Binding-site contacts:
Ligand atom C4 contacts residue ASN165 of chain 1.C at 4.2 Å.
Ligand atom C3 contacts residue ASN165 of chain 1.C at 3.8 Å.
Ligand atom C1 contacts residue ASN165 of chain 1.C at 1.4 Å.
Ligand atom O5 contacts residue GLU132 of chain 1.C at 4.0 Å.
Ligand atom C1 contacts residue GLU132 of chain 1.C at 3.7 Å.
Ligand atom O7 contacts residue ASN165 of chain 1.C at 4.0 Å.
Ligand atom C2 contacts residue ASN165 of chain 1.C at 2.5 Å.
Ligand atom O5 contacts residue ASN165 of chain 1.C at 2.3 Å (h-bond).
Ligand atom N2 contacts residue GLU132 of chain 1.C at 4.3 Å.
Ligand atom C7 contacts residue GLU132 of chain 1.C at 4.4 Å.
Ligand atom C2 contacts residue GLU132 of chain 1.C at 3.8 Å.
Ligand atom C8 contacts residue ASN165 of chain 1.C at 3.5 Å.
Ligand atom O7 contacts residue GLU132 of chain 1.C at 4.0 Å.
Ligand atom N2 contacts residue ASN165 of chain 1.C at 3.0 Å (h-bond).
Ligand atom C5 contacts residue ASN165 of chain 1.C at 3.7 Å.
Ligand atom C7 contacts residue ASN165 of chain 1.C at 3.4 Å.

A small-molecule ligand and the protein it binds are described below.
Small molecule (SMILES): CC(=O)N[C@@H]1[C@@H](O)[C@H](O)[C@@H](CO)O[C@H]1O

Sequence of chain 1.C:
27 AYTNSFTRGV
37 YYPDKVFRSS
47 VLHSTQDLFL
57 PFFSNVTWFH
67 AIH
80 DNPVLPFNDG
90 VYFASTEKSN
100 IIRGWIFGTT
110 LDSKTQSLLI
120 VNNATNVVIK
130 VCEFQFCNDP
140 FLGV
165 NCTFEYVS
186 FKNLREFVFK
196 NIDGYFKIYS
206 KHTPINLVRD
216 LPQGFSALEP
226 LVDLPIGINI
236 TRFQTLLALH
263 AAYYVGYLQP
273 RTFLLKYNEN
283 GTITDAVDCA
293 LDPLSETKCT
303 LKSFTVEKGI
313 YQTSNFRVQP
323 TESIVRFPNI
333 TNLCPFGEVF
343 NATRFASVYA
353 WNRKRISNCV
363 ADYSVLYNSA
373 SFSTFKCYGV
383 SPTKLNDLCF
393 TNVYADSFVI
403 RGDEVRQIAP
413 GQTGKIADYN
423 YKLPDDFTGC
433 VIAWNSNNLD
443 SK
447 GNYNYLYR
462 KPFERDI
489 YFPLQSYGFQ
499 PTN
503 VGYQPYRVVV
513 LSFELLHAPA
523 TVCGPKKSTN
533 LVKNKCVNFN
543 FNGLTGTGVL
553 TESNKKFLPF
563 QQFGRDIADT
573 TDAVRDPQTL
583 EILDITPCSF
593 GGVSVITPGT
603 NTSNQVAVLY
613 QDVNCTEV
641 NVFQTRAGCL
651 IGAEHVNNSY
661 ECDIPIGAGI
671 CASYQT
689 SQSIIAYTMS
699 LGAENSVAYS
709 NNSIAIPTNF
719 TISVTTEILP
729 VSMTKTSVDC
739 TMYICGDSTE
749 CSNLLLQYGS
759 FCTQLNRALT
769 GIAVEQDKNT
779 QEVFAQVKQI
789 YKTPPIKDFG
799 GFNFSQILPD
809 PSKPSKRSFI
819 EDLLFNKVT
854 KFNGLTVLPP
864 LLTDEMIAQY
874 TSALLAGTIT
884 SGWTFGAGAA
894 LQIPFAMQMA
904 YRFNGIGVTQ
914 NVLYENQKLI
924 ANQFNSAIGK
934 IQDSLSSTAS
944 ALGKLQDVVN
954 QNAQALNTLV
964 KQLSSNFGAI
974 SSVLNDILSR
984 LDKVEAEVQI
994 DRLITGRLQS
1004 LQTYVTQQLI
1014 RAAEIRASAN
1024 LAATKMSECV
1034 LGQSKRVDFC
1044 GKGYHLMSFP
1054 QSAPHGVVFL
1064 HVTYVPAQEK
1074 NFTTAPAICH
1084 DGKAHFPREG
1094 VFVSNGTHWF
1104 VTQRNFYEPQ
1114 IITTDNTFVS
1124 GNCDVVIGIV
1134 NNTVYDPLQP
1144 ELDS